Binding-site contacts:
Ligand atom C8 contacts residue NAG2 of chain 1.SB at 3.8 Å.
Ligand atom C2 contacts residue ASN361 of chain 1.R at 2.8 Å.
Ligand atom C7 contacts residue SER357 of chain 1.R at 4.0 Å.
Ligand atom C8 contacts residue NAG1 of chain 1.RB at 4.0 Å.
Ligand atom O5 contacts residue ASN361 of chain 1.R at 1.4 Å (h-bond).
Ligand atom C1 contacts residue ASN361 of chain 1.R at 1.4 Å.
Ligand atom O6 contacts residue ASN361 of chain 1.R at 3.3 Å (h-bond).
Ligand atom N2 contacts residue SER357 of chain 1.R at 4.2 Å.
Ligand atom N2 contacts residue ASN361 of chain 1.R at 3.7 Å.
Ligand atom C6 contacts residue ASN361 of chain 1.R at 3.6 Å.
Ligand atom C7 contacts residue NAG2 of chain 1.SB at 3.8 Å.
Ligand atom C3 contacts residue ASN361 of chain 1.R at 3.8 Å.
Ligand atom O7 contacts residue NAG1 of chain 1.SB at 4.3 Å.
Ligand atom C8 contacts residue NAG1 of chain 1.SB at 3.7 Å.
Ligand atom N2 contacts residue NAG2 of chain 1.SB at 4.2 Å.
Ligand atom C3 contacts residue NAG2 of chain 1.SB at 4.4 Å.
Ligand atom C4 contacts residue ASN361 of chain 1.R at 3.8 Å.
Ligand atom C5 contacts residue ASN361 of chain 1.R at 2.8 Å.
Ligand atom O7 contacts residue NAG2 of chain 1.SB at 4.0 Å.
Ligand atom C8 contacts residue SER357 of chain 1.R at 3.8 Å.
Ligand atom O3 contacts residue NAG2 of chain 1.SB at 3.5 Å.

Sequence of chain 1.R:
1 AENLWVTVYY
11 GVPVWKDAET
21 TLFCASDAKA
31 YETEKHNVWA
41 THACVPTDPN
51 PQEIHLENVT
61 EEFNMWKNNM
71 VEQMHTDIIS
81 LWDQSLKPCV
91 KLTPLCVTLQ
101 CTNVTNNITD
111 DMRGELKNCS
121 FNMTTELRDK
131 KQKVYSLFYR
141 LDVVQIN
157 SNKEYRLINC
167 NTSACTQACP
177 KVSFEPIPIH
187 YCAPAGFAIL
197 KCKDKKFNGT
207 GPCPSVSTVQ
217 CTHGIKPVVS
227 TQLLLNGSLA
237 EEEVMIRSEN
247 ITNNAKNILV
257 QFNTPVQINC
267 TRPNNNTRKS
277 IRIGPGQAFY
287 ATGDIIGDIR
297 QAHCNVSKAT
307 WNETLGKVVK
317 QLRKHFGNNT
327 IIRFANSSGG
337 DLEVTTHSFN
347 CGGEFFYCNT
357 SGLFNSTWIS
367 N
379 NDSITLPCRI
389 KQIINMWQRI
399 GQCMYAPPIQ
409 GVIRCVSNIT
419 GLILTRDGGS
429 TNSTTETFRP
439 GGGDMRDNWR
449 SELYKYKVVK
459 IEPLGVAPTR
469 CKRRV

This protein binds this small molecule.
Small molecule (SMILES): CC(=O)N[C@H]1[C@H](O[C@H]2[C@H](O)[C@@H](NC(C)=O)CO[C@@H]2CO)O[C@H](CO)[C@@H](O)[C@@H]1O